This small molecule binds to this protein.
Small molecule (SMILES): OC[C@H]1O[C@H](O)[C@H](O)[C@@H](O)[C@@H]1O

Binding-site contacts:
Ligand atom O5 contacts residue ARG112 of chain 1.A at 2.6 Å (salt-bridge).
Ligand atom C1 contacts residue ARG112 of chain 1.A at 3.2 Å.
Ligand atom O6 contacts residue SER77 of chain 1.A at 4.0 Å.
Ligand atom O3 contacts residue ARG112 of chain 1.A at 4.0 Å.
Ligand atom C6 contacts residue ARG112 of chain 1.A at 3.9 Å.
Ligand atom C6 contacts residue SER77 of chain 1.A at 4.4 Å.
Ligand atom O6 contacts residue ASP76 of chain 1.A at 4.0 Å.
Ligand atom O6 contacts residue ARG112 of chain 1.A at 3.8 Å.
Ligand atom O2 contacts residue ARG112 of chain 1.A at 4.2 Å.
Ligand atom C4 contacts residue ASP76 of chain 1.A at 4.3 Å.
Ligand atom C4 contacts residue ARG112 of chain 1.A at 4.0 Å.
Ligand atom C6 contacts residue ASP76 of chain 1.A at 3.5 Å.
Ligand atom C2 contacts residue ARG112 of chain 1.A at 3.4 Å.
Ligand atom C3 contacts residue ARG112 of chain 1.A at 4.0 Å.
Ligand atom C5 contacts residue ASP76 of chain 1.A at 4.3 Å.
Ligand atom C5 contacts residue ARG112 of chain 1.A at 3.6 Å.
Ligand atom O5 contacts residue ASP76 of chain 1.A at 4.5 Å.

Sequence of chain 1.A:
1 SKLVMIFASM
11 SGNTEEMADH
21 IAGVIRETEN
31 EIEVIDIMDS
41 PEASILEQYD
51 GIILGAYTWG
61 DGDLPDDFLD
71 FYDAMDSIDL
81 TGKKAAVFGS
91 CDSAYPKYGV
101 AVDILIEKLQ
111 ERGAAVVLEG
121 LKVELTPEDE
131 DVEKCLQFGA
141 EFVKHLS